Sequence of chain 1.D:
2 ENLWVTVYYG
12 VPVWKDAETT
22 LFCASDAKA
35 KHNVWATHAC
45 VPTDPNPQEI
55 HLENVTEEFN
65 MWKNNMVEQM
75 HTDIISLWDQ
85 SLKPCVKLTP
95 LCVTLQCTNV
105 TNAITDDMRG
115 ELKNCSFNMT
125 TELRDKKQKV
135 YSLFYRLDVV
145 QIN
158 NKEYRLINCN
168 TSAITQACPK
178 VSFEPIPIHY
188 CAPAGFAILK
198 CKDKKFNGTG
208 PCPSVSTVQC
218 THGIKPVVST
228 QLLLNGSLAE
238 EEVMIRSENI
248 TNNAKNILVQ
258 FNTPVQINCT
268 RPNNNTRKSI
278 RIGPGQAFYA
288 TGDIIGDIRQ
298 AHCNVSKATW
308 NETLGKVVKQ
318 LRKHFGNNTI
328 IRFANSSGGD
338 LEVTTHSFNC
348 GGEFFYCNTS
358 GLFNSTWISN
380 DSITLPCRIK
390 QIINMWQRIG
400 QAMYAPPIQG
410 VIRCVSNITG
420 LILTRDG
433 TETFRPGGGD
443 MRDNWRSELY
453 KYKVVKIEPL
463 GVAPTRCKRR

The protein below binds the small molecule below.
Small molecule (SMILES): O=C(C(=O)N1CCN(C(=O)c2ccccc2)CC1)c1c[nH]c2c(F)ccc(Br)c12

Binding-site contacts:
Ligand atom C18 contacts residue SER344 of chain 1.D at 3.2 Å.
Ligand atom C01 contacts residue LEU86 of chain 1.D at 3.7 Å (hydrophobic).
Ligand atom O26 contacts residue ILE79 of chain 1.D at 3.8 Å.
Ligand atom C08 contacts residue TRP82 of chain 1.D at 3.7 Å (hydrophobic).
Ligand atom BR contacts residue ASN393 of chain 1.D at 3.7 Å.
Ligand atom C14 contacts residue TRP395 of chain 1.D at 3.4 Å (hydrophobic).
Ligand atom C02 contacts residue ASP83 of chain 1.D at 3.7 Å.
Ligand atom C08 contacts residue MET394 of chain 1.D at 3.8 Å (hydrophobic).
Ligand atom C13 contacts residue TRP395 of chain 1.D at 3.6 Å (hydrophobic).
Ligand atom C12 contacts residue TRP82 of chain 1.D at 3.4 Å (hydrophobic).
Ligand atom C21 contacts residue ILE392 of chain 1.D at 3.6 Å (hydrophobic).
Ligand atom O28 contacts residue VAL225 of chain 1.D at 3.7 Å.
Ligand atom C07 contacts residue TRP82 of chain 1.D at 3.5 Å (hydrophobic).
Ligand atom C20 contacts residue TYR353 of chain 1.D at 3.0 Å (hydrophobic).
Ligand atom C04 contacts residue MET394 of chain 1.D at 3.7 Å (hydrophobic).
Ligand atom C03 contacts residue ASP83 of chain 1.D at 3.3 Å.
Ligand atom C07 contacts residue ASP83 of chain 1.D at 3.4 Å.
Ligand atom C18 contacts residue TRP395 of chain 1.D at 3.5 Å (hydrophobic).
Ligand atom C16 contacts residue TRP395 of chain 1.D at 3.9 Å (hydrophobic).
Ligand atom C02 contacts residue LEU86 of chain 1.D at 3.7 Å (hydrophobic).
Ligand atom O26 contacts residue TRP82 of chain 1.D at 3.5 Å.
Ligand atom F22 contacts residue GLN400 of chain 1.D at 3.0 Å.
Ligand atom C17 contacts residue TRP395 of chain 1.D at 3.4 Å (hydrophobic).
Ligand atom O27 contacts residue TRP395 of chain 1.D at 3.1 Å (h-bond).
Ligand atom C02 contacts residue GLN400 of chain 1.D at 3.8 Å.
Ligand atom C07 contacts residue MET394 of chain 1.D at 3.9 Å (hydrophobic).
Ligand atom C19 contacts residue SER344 of chain 1.D at 3.3 Å.
Ligand atom C05 contacts residue MET394 of chain 1.D at 3.8 Å (hydrophobic).
Ligand atom O28 contacts residue PHE351 of chain 1.D at 3.8 Å.
Ligand atom C17 contacts residue VAL225 of chain 1.D at 3.3 Å (hydrophobic).
Ligand atom F22 contacts residue ASP83 of chain 1.D at 3.2 Å.
Ligand atom C21 contacts residue PHE351 of chain 1.D at 3.4 Å (hydrophobic).
Ligand atom O27 contacts residue MET394 of chain 1.D at 3.4 Å.
Ligand atom C07 contacts residue ILE79 of chain 1.D at 3.7 Å (hydrophobic).
Ligand atom C19 contacts residue TYR353 of chain 1.D at 3.6 Å (hydrophobic).
Ligand atom N23 contacts residue MET394 of chain 1.D at 3.6 Å (h-bond).
Ligand atom C06 contacts residue MET402 of chain 1.D at 3.6 Å (hydrophobic).
Ligand atom C18 contacts residue PHE345 of chain 1.D at 3.7 Å (hydrophobic).
Ligand atom N23 contacts residue ASP83 of chain 1.D at 2.3 Å (salt-bridge).
Ligand atom C03 contacts residue MET394 of chain 1.D at 3.7 Å (hydrophobic).